Binding-site contacts:
Ligand atom O5 contacts residue ASP138 of chain 2.B at 2.9 Å (salt-bridge).
Ligand atom C4 contacts residue ASP138 of chain 2.B at 3.8 Å.
Ligand atom O4 contacts residue GLY14 of chain 2.B at 3.7 Å.
Ligand atom O2 contacts residue ALA90 of chain 2.B at 3.1 Å (h-bond).
Ligand atom O6 contacts residue GLY137 of chain 2.B at 3.0 Å.
Ligand atom O2 contacts residue GLY137 of chain 2.B at 3.4 Å.
Ligand atom O5 contacts residue ALA90 of chain 2.B at 3.5 Å.
Ligand atom O4 contacts residue SO41 of chain 2.I at 3.8 Å.
Ligand atom C2 contacts residue THR91 of chain 2.B at 3.7 Å.
Ligand atom C4 contacts residue GLY15 of chain 2.B at 3.1 Å.
Ligand atom C6 contacts residue LEU139 of chain 2.B at 3.1 Å (hydrophobic).
Ligand atom C5 contacts residue THR91 of chain 2.B at 3.7 Å.
Ligand atom C2 contacts residue ALA90 of chain 2.B at 3.8 Å (hydrophobic).
Ligand atom O1 contacts residue LEU89 of chain 2.B at 3.3 Å.
Ligand atom O4 contacts residue THR91 of chain 2.B at 3.5 Å (h-bond).
Ligand atom C6 contacts residue ASP138 of chain 2.B at 3.7 Å.
Ligand atom O6 contacts residue LEU139 of chain 2.B at 2.9 Å (h-bond).
Ligand atom O6 contacts residue ALA90 of chain 2.B at 3.4 Å.
Ligand atom C6 contacts residue ASP141 of chain 2.B at 2.8 Å.
Ligand atom O5 contacts residue GLY137 of chain 2.B at 3.8 Å.
Ligand atom O2 contacts residue GLY15 of chain 2.B at 3.6 Å.
Ligand atom C2 contacts residue LEU89 of chain 2.B at 3.6 Å (hydrophobic).
Ligand atom O2 contacts residue THR91 of chain 2.B at 2.7 Å (h-bond).
Ligand atom C3 contacts residue GLY15 of chain 2.B at 3.6 Å.
Ligand atom C1 contacts residue ALA90 of chain 2.B at 3.4 Å (hydrophobic).
Ligand atom C4 contacts residue ASP141 of chain 2.B at 3.5 Å.
Ligand atom C5 contacts residue ASP141 of chain 2.B at 3.8 Å.
Ligand atom O4 contacts residue GLY15 of chain 2.B at 3.1 Å (h-bond).
Ligand atom O3 contacts residue GLY15 of chain 2.B at 3.0 Å (h-bond).
Ligand atom O6 contacts residue ASP138 of chain 2.B at 2.5 Å (salt-bridge).
Ligand atom C1 contacts residue ASP138 of chain 2.B at 3.4 Å.
Ligand atom O4 contacts residue ASP141 of chain 2.B at 2.9 Å (salt-bridge).
Ligand atom O1 contacts residue ASP138 of chain 2.B at 3.3 Å (salt-bridge).
Ligand atom O4 contacts residue THR93 of chain 2.B at 3.3 Å (h-bond).
Ligand atom O6 contacts residue ASP141 of chain 2.B at 2.8 Å (salt-bridge).
Ligand atom C1 contacts residue LEU89 of chain 2.B at 3.5 Å (hydrophobic).
Ligand atom O3 contacts residue THR91 of chain 2.B at 3.5 Å.
Ligand atom O4 contacts residue ASP138 of chain 2.B at 3.1 Å (salt-bridge).
Ligand atom C3 contacts residue ASP138 of chain 2.B at 3.5 Å.
Ligand atom C3 contacts residue THR91 of chain 2.B at 3.5 Å.

This protein binds this small molecule.
Small molecule (SMILES): OC[C@H]1O[C@H](OC[C@H]2O[C@H](O)[C@@H](O)[C@@H](O[C@H]3O[C@H](CO)[C@@H](O)[C@H](O)[C@@H]3O)[C@@H]2O)[C@@H](O)[C@@H](O)[C@@H]1O

Sequence of chain 2.B:
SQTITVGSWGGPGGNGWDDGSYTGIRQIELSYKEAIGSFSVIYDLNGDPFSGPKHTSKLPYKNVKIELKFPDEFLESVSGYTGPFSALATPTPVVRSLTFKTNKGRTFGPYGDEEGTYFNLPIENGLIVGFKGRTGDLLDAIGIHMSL